Sequence of chain 1.A:
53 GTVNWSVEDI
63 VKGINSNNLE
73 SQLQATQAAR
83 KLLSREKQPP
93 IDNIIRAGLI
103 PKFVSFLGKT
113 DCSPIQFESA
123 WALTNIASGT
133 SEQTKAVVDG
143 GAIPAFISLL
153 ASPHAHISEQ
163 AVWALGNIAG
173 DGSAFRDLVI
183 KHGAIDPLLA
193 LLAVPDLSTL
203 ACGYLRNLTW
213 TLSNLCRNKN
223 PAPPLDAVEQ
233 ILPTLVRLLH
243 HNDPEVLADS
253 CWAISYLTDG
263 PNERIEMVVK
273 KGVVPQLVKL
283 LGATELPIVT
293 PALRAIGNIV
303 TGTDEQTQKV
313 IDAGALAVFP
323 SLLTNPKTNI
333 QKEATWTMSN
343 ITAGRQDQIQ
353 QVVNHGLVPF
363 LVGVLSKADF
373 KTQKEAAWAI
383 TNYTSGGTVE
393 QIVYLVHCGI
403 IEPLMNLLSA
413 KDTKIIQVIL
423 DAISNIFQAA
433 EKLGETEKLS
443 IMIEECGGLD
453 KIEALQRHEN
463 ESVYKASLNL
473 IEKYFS

This small molecule binds to this protein.
Small molecule (SMILES): CCC[C@H](NC(=O)CN)C(=O)N[C@@H](CCCCN)C(=O)N[C@@H](CCCN=C(N)N)C(=O)N[C@@H](CCCN=C(N)N)C(=O)N[C@@H](CCCN=C(N)N)C(=O)N[C@@H](CCC(=O)O)C(=O)N[C@@H](CCCN=C(N)N)C(=O)O

Binding-site contacts:
Ligand atom O contacts residue ASN127 of chain 1.A at 2.7 Å (h-bond).
Ligand atom NH1 contacts residue LEU85 of chain 1.A at 2.9 Å (h-bond).
Ligand atom O contacts residue ARG219 of chain 1.A at 3.2 Å (salt-bridge).
Ligand atom NE contacts residue TRP212 of chain 1.A at 3.5 Å.
Ligand atom O contacts residue TRP212 of chain 1.A at 3.4 Å.
Ligand atom O contacts residue ASN216 of chain 1.A at 2.9 Å (h-bond).
Ligand atom CG contacts residue ASN127 of chain 1.A at 3.5 Å.
Ligand atom CZ contacts residue ARG87 of chain 1.A at 3.3 Å.
Ligand atom NZ contacts residue GLY131 of chain 1.A at 3.0 Å (h-bond).
Ligand atom CD contacts residue ALA129 of chain 1.A at 3.5 Å (hydrophobic).
Ligand atom CB contacts residue SER130 of chain 1.A at 3.5 Å.
Ligand atom CB contacts residue TRP123 of chain 1.A at 3.4 Å (hydrophobic).
Ligand atom NH1 contacts residue GLN162 of chain 1.A at 2.7 Å (h-bond).
Ligand atom O contacts residue SER86 of chain 1.A at 3.3 Å (h-bond).
Ligand atom NH2 contacts residue TRP212 of chain 1.A at 3.4 Å.
Ligand atom CD contacts residue GLN162 of chain 1.A at 3.4 Å.
Ligand atom CA contacts residue ASN169 of chain 1.A at 3.2 Å.
Ligand atom CD contacts residue GLY131 of chain 1.A at 3.3 Å.
Ligand atom CB contacts residue TRP165 of chain 1.A at 3.5 Å (hydrophobic).
Ligand atom N contacts residue ASN127 of chain 1.A at 2.9 Å (h-bond).
Ligand atom NZ contacts residue THR136 of chain 1.A at 2.8 Å (h-bond).
Ligand atom CB contacts residue GLY172 of chain 1.A at 3.5 Å.
Ligand atom NH2 contacts residue ARG87 of chain 1.A at 3.0 Å (salt-bridge).
Ligand atom O contacts residue TRP165 of chain 1.A at 2.9 Å (h-bond).
Ligand atom O contacts residue SER86 of chain 1.A at 3.5 Å (h-bond).
Ligand atom NH1 contacts residue SER86 of chain 1.A at 3.4 Å.
Ligand atom C contacts residue ASN169 of chain 1.A at 3.5 Å.
Ligand atom NH2 contacts residue GLU88 of chain 1.A at 3.3 Å (salt-bridge).
Ligand atom N contacts residue ASN169 of chain 1.A at 2.8 Å (h-bond).
Ligand atom O contacts residue TRP212 of chain 1.A at 3.2 Å (h-bond).
Ligand atom NH2 contacts residue ASP251 of chain 1.A at 3.1 Å (salt-bridge).
Ligand atom CZ contacts residue TRP212 of chain 1.A at 3.4 Å (hydrophobic).
Ligand atom N contacts residue GOL1 of chain 1.G at 3.0 Å (h-bond).
Ligand atom O contacts residue TRP123 of chain 1.A at 3.1 Å (h-bond).
Ligand atom O contacts residue ASN169 of chain 1.A at 2.9 Å (h-bond).
Ligand atom NZ contacts residue ASP173 of chain 1.A at 2.8 Å (salt-bridge).
Ligand atom CD contacts residue TRP123 of chain 1.A at 3.4 Å (hydrophobic).
Ligand atom NH1 contacts residue ARG87 of chain 1.A at 2.7 Å (salt-bridge).
Ligand atom O contacts residue SER130 of chain 1.A at 3.5 Å.
Ligand atom CA contacts residue ARG219 of chain 1.A at 3.5 Å.